This small molecule binds to this protein.
Small molecule (SMILES): CC(=O)N[C@@H]1[C@@H](O)[C@H](O)[C@@H](CO)O[C@H]1O

Binding-site contacts:
Ligand atom C8 contacts residue SER110 of chain 1.E at 3.2 Å.
Ligand atom O7 contacts residue SER110 of chain 1.E at 4.2 Å.
Ligand atom O3 contacts residue NAG1 of chain 1.Z at 3.0 Å (h-bond).
Ligand atom C1 contacts residue SER111 of chain 1.E at 3.4 Å.
Ligand atom C7 contacts residue SER111 of chain 1.E at 3.6 Å.
Ligand atom O6 contacts residue HIS113 of chain 1.E at 4.3 Å.
Ligand atom C7 contacts residue SER110 of chain 1.E at 4.0 Å.
Ligand atom C1 contacts residue HIS113 of chain 1.E at 3.8 Å.
Ligand atom O5 contacts residue ASN109 of chain 1.E at 2.5 Å (h-bond).
Ligand atom C5 contacts residue NAG1 of chain 1.Z at 4.1 Å.
Ligand atom C7 contacts residue ASN109 of chain 1.E at 3.7 Å.
Ligand atom O5 contacts residue HIS113 of chain 1.E at 3.6 Å.
Ligand atom C5 contacts residue HIS113 of chain 1.E at 3.9 Å.
Ligand atom C3 contacts residue NAG1 of chain 1.Z at 3.5 Å.
Ligand atom O6 contacts residue GLN115 of chain 1.E at 3.5 Å (h-bond).
Ligand atom O6 contacts residue ASN109 of chain 1.E at 4.2 Å.
Ligand atom C6 contacts residue NAG1 of chain 1.Z at 3.5 Å.
Ligand atom C8 contacts residue SER111 of chain 1.E at 3.5 Å.
Ligand atom C2 contacts residue ASN109 of chain 1.E at 3.5 Å.
Ligand atom C1 contacts residue ASN109 of chain 1.E at 2.9 Å.
Ligand atom O7 contacts residue ASN109 of chain 1.E at 3.3 Å (h-bond).
Ligand atom N2 contacts residue SER111 of chain 1.E at 2.9 Å (h-bond).
Ligand atom C2 contacts residue SER111 of chain 1.E at 3.7 Å.
Ligand atom C6 contacts residue GLN115 of chain 1.E at 3.9 Å.
Ligand atom C6 contacts residue HIS113 of chain 1.E at 3.4 Å.
Ligand atom C3 contacts residue SER111 of chain 1.E at 4.4 Å.
Ligand atom N2 contacts residue ASN109 of chain 1.E at 3.8 Å.
Ligand atom C4 contacts residue NAG1 of chain 1.Z at 3.2 Å.
Ligand atom O4 contacts residue NAG1 of chain 1.Z at 2.3 Å (h-bond).
Ligand atom C5 contacts residue ASN109 of chain 1.E at 3.8 Å.
Ligand atom C6 contacts residue ASN109 of chain 1.E at 4.2 Å.

Sequence of chain 1.E:
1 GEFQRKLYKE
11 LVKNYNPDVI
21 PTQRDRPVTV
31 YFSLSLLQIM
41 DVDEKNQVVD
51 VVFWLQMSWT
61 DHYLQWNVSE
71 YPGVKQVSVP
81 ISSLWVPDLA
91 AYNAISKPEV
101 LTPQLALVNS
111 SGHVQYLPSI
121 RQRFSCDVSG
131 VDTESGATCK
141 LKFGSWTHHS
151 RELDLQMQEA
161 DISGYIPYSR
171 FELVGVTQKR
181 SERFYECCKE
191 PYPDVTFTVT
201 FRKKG